Sequence of chain 2.B:
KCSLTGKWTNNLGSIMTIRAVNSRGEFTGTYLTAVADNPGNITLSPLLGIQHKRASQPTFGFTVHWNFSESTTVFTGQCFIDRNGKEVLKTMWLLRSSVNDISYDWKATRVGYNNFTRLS

The small molecule below binds the protein below.
Small molecule (SMILES): O=C(CCCC[C@@H]1SC[C@@H]2NC(=O)N[C@@H]21)Nc1ccc([N+](=O)[O-])cc1

Binding-site contacts:
Ligand atom N25 contacts residue ARG112 of chain 2.B at 3.4 Å (salt-bridge).
Ligand atom C24 contacts residue ARG112 of chain 2.B at 3.0 Å.
Ligand atom N2 contacts residue THR35 of chain 2.B at 2.9 Å (h-bond).
Ligand atom C24 contacts residue ASP39 of chain 2.B at 3.3 Å.
Ligand atom C20 contacts residue FMT1 of chain 2.N at 3.2 Å.
Ligand atom C10 contacts residue SER73 of chain 2.B at 3.6 Å.
Ligand atom S1 contacts residue TRP68 of chain 2.B at 3.6 Å.
Ligand atom N25 contacts residue ASP39 of chain 2.B at 3.0 Å (salt-bridge).
Ligand atom C7 contacts residue THR35 of chain 2.B at 3.4 Å.
Ligand atom C22 contacts residue ASP39 of chain 2.B at 3.1 Å.
Ligand atom O3 contacts residue SER16 of chain 2.B at 2.7 Å (h-bond).
Ligand atom N2 contacts residue VAL37 of chain 2.B at 3.7 Å.
Ligand atom N1 contacts residue ASN116 of chain 2.B at 2.8 Å (h-bond).
Ligand atom N17 contacts residue FMT1 of chain 2.N at 3.6 Å (h-bond).
Ligand atom O3 contacts residue ASN12 of chain 2.B at 3.0 Å (h-bond).
Ligand atom C23 contacts residue ARG112 of chain 2.B at 2.7 Å.
Ligand atom C8 contacts residue TRP68 of chain 2.B at 3.6 Å (hydrophobic).
Ligand atom C21 contacts residue FMT1 of chain 2.N at 3.4 Å.
Ligand atom O3 contacts residue TYR33 of chain 2.B at 2.7 Å (h-bond).
Ligand atom O27 contacts residue ASP39 of chain 2.B at 3.0 Å (salt-bridge).
Ligand atom C20 contacts residue SER73 of chain 2.B at 3.6 Å.
Ligand atom S1 contacts residue THR75 of chain 2.B at 3.4 Å (h-bond).
Ligand atom C20 contacts residue ARG112 of chain 2.B at 3.3 Å.
Ligand atom C3 contacts residue TYR33 of chain 2.B at 3.5 Å (hydrophobic).
Ligand atom N17 contacts residue SER73 of chain 2.B at 3.0 Å (h-bond).
Ligand atom O26 contacts residue ASP39 of chain 2.B at 3.5 Å (salt-bridge).
Ligand atom C7 contacts residue VAL37 of chain 2.B at 3.5 Å (hydrophobic).
Ligand atom C6 contacts residue TRP95 of chain 2.B at 3.2 Å (hydrophobic).
Ligand atom C9 contacts residue TRP68 of chain 2.B at 3.6 Å (hydrophobic).
Ligand atom C21 contacts residue SER99 of chain 2.B at 3.3 Å.
Ligand atom C18 contacts residue FMT1 of chain 2.N at 3.4 Å.
Ligand atom C1 contacts residue SER73 of chain 2.B at 3.7 Å.
Ligand atom C18 contacts residue ARG112 of chain 2.B at 3.2 Å.
Ligand atom O2 contacts residue ALA38 of chain 2.B at 3.2 Å.
Ligand atom C22 contacts residue ARG112 of chain 2.B at 2.8 Å.
Ligand atom O27 contacts residue ARG112 of chain 2.B at 3.1 Å (salt-bridge).
Ligand atom O2 contacts residue ASP39 of chain 2.B at 2.9 Å (salt-bridge).
Ligand atom C21 contacts residue ARG112 of chain 2.B at 3.1 Å.
Ligand atom C3 contacts residue SER16 of chain 2.B at 3.6 Å.
Ligand atom C23 contacts residue ASP39 of chain 2.B at 3.0 Å.

Sequence of chain 1.A:
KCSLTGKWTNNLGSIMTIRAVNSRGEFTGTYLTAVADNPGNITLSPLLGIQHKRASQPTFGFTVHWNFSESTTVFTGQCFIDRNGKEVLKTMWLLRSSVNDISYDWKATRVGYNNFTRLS